Sequence of chain 5.F:
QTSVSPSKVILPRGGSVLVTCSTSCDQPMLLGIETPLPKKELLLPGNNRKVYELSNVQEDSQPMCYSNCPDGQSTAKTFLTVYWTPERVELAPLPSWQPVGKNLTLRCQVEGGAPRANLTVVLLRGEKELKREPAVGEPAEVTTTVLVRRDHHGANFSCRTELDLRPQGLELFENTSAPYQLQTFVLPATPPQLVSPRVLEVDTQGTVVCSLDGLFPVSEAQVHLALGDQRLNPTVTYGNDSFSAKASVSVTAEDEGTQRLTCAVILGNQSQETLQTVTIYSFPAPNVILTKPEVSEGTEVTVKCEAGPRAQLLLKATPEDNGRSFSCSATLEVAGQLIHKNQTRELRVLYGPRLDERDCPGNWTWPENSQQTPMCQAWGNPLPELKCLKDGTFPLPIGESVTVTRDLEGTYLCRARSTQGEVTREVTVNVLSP

Binding-site contacts:
Ligand atom C5 contacts residue ASN240 of chain 5.F at 3.7 Å.
Ligand atom C2 contacts residue ASN240 of chain 5.F at 2.5 Å.
Ligand atom C8 contacts residue ASN240 of chain 5.F at 3.9 Å.
Ligand atom O7 contacts residue GLY239 of chain 5.F at 3.6 Å.
Ligand atom C4 contacts residue ASN240 of chain 5.F at 4.3 Å.
Ligand atom C1 contacts residue ASN240 of chain 5.F at 1.5 Å.
Ligand atom N2 contacts residue ASN240 of chain 5.F at 2.8 Å (h-bond).
Ligand atom O5 contacts residue ASN240 of chain 5.F at 2.4 Å (h-bond).
Ligand atom O7 contacts residue ASN240 of chain 5.F at 3.0 Å (h-bond).
Ligand atom C3 contacts residue ASN240 of chain 5.F at 3.7 Å.
Ligand atom C7 contacts residue ASN240 of chain 5.F at 3.2 Å.

This protein binds this small molecule.
Small molecule (SMILES): CC(=O)N[C@@H]1[C@@H](O)[C@H](O)[C@@H](CO)O[C@H]1O